Sequence of chain 1.B:
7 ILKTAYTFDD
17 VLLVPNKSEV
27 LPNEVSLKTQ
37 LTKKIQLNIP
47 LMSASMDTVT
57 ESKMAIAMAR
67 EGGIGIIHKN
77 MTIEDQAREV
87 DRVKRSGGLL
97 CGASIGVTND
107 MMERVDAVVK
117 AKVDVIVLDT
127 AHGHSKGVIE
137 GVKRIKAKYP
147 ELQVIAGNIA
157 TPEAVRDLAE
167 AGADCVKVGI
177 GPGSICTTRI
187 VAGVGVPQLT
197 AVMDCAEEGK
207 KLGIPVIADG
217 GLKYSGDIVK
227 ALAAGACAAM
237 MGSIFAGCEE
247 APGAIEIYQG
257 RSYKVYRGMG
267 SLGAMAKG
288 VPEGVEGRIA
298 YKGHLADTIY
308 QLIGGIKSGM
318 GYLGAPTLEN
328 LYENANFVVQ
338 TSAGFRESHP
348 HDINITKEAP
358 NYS

The small molecule below binds the protein below.
Small molecule (SMILES): O=C(Cn1c(-c2ccccn2)nc2ccccc21)Nc1ccc2ccccc2c1

Sequence of chain 1.D:
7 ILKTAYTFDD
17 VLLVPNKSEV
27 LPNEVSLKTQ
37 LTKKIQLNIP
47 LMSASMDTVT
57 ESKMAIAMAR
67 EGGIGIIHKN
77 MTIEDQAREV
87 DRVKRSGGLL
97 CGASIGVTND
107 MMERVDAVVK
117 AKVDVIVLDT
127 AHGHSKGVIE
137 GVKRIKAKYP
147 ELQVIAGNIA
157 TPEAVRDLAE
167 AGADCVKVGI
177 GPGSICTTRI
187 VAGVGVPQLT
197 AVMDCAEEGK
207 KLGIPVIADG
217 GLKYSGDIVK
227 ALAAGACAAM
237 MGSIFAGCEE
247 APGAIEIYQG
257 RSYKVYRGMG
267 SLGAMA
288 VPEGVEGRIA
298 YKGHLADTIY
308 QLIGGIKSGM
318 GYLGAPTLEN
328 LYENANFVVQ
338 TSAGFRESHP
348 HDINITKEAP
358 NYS

Binding-site contacts:
Ligand atom C26 contacts residue HIS128 of chain 1.D at 4.0 Å.
Ligand atom C9 contacts residue MET271 of chain 1.D at 3.9 Å (hydrophobic).
Ligand atom C41 contacts residue THR184 of chain 1.D at 3.9 Å.
Ligand atom C26 contacts residue LEU27 of chain 1.B at 4.0 Å (hydrophobic).
Ligand atom C27 contacts residue LEU27 of chain 1.B at 3.6 Å (hydrophobic).
Ligand atom C13 contacts residue ALA127 of chain 1.D at 3.8 Å (hydrophobic).
Ligand atom C11 contacts residue MET271 of chain 1.D at 3.7 Å (hydrophobic).
Ligand atom N3 contacts residue MET265 of chain 1.D at 3.5 Å (h-bond).
Ligand atom C4 contacts residue ALA127 of chain 1.D at 3.6 Å (hydrophobic).
Ligand atom C17 contacts residue GLU290 of chain 1.D at 3.6 Å.
Ligand atom C18 contacts residue PRO28 of chain 1.B at 4.0 Å (hydrophobic).
Ligand atom C6 contacts residue GLY266 of chain 1.D at 4.0 Å.
Ligand atom C41 contacts residue ALA127 of chain 1.D at 3.8 Å (hydrophobic).
Ligand atom C26 contacts residue GLY318 of chain 1.B at 4.0 Å.
Ligand atom C37 contacts residue ALA127 of chain 1.D at 4.0 Å (hydrophobic).
Ligand atom C18 contacts residue HIS128 of chain 1.D at 3.9 Å.
Ligand atom C5 contacts residue PRO28 of chain 1.B at 3.8 Å (hydrophobic).
Ligand atom C3 contacts residue MET271 of chain 1.D at 3.8 Å (hydrophobic).
Ligand atom C4 contacts residue GLU290 of chain 1.D at 3.8 Å.
Ligand atom C25 contacts residue HIS128 of chain 1.D at 3.8 Å.
Ligand atom N42 contacts residue GLU290 of chain 1.D at 3.8 Å.
Ligand atom C26 contacts residue VAL26 of chain 1.B at 3.6 Å (hydrophobic).
Ligand atom N4 contacts residue GLU290 of chain 1.D at 3.0 Å (salt-bridge).
Ligand atom C25 contacts residue GLY318 of chain 1.B at 3.3 Å.
Ligand atom C2 contacts residue TYR319 of chain 1.B at 3.5 Å (hydrophobic).
Ligand atom C14 contacts residue MET271 of chain 1.D at 3.9 Å (hydrophobic).
Ligand atom C40 contacts residue ALA127 of chain 1.D at 3.9 Å (hydrophobic).
Ligand atom N42 contacts residue ALA127 of chain 1.D at 3.8 Å.
Ligand atom C5 contacts residue TYR319 of chain 1.B at 3.9 Å (hydrophobic).
Ligand atom C12 contacts residue ALA127 of chain 1.D at 3.7 Å (hydrophobic).
Ligand atom C41 contacts residue GLU290 of chain 1.D at 4.0 Å.
Ligand atom C41 contacts residue IMP1 of chain 1.L at 3.4 Å.
Ligand atom C1 contacts residue MET271 of chain 1.D at 3.5 Å (hydrophobic).
Ligand atom C10 contacts residue MET271 of chain 1.D at 3.5 Å (hydrophobic).
Ligand atom C13 contacts residue GLU290 of chain 1.D at 3.7 Å.
Ligand atom N4 contacts residue ALA127 of chain 1.D at 3.4 Å.
Ligand atom C2 contacts residue GLU290 of chain 1.D at 3.8 Å.
Ligand atom N3 contacts residue GLY266 of chain 1.D at 3.9 Å.
Ligand atom C40 contacts residue IMP1 of chain 1.L at 3.3 Å.
Ligand atom C5 contacts residue SER315 of chain 1.B at 3.6 Å.